Sequence of chain 4.A:
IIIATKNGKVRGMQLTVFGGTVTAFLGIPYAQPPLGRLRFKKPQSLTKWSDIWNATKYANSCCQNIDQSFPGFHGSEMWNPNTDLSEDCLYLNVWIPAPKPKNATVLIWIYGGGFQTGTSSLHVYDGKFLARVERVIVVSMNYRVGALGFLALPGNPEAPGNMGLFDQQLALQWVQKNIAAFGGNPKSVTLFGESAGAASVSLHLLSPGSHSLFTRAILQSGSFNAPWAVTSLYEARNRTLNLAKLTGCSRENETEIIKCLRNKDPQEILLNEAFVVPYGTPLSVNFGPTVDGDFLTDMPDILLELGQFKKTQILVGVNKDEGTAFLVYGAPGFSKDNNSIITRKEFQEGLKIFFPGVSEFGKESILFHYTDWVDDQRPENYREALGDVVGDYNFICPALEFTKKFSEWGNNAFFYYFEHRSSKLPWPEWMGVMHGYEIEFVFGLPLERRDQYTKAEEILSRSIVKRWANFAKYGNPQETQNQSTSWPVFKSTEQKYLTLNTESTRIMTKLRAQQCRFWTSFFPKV

A small-molecule ligand and the protein it binds are described below.
Small molecule (SMILES): CC(=O)N[C@@H]1[C@@H](O)[C@H](O)[C@@H](CO)O[C@H]1O

Binding-site contacts:
Ligand atom O4 contacts residue LYS190 of chain 4.A at 4.3 Å.
Ligand atom C5 contacts residue ASN106 of chain 4.A at 3.7 Å.
Ligand atom O6 contacts residue LYS190 of chain 4.A at 4.5 Å.
Ligand atom C4 contacts residue ASN106 of chain 4.A at 4.3 Å.
Ligand atom C1 contacts residue ASN188 of chain 4.A at 3.8 Å.
Ligand atom C5 contacts residue ASN188 of chain 4.A at 4.1 Å.
Ligand atom O7 contacts residue ASN106 of chain 4.A at 2.8 Å (h-bond).
Ligand atom O5 contacts residue ASN188 of chain 4.A at 3.9 Å.
Ligand atom C1 contacts residue ASN106 of chain 4.A at 1.4 Å.
Ligand atom C2 contacts residue ASN106 of chain 4.A at 2.5 Å.
Ligand atom O5 contacts residue ASN106 of chain 4.A at 2.4 Å (h-bond).
Ligand atom C8 contacts residue ASN106 of chain 4.A at 4.2 Å.
Ligand atom C3 contacts residue ASN106 of chain 4.A at 3.8 Å.
Ligand atom C7 contacts residue ASN106 of chain 4.A at 3.1 Å.
Ligand atom C8 contacts residue LYS105 of chain 4.A at 4.3 Å.
Ligand atom N2 contacts residue ASN106 of chain 4.A at 3.0 Å (h-bond).